This small molecule binds to this protein.
Small molecule (SMILES): CC(=O)N[C@H]1[C@H](O[C@H]2[C@H](O)[C@@H](NC(C)=O)CO[C@@H]2CO)O[C@H](CO)[C@@H](O)[C@@H]1O

Sequence of chain 1.I:
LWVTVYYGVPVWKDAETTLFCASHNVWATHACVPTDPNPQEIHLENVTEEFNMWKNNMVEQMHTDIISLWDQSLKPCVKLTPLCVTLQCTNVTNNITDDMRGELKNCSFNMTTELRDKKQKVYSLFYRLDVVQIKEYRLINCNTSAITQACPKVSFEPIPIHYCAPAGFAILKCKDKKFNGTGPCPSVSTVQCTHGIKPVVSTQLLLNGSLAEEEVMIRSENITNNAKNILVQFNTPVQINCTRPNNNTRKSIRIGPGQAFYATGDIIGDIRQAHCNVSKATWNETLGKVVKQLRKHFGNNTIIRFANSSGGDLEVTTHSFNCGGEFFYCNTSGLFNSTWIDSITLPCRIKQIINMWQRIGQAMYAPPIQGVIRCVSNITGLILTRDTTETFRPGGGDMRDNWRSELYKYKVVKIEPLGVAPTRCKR

Binding-site contacts:
Ligand atom C7 contacts residue ASN300 of chain 1.I at 3.5 Å.
Ligand atom C2 contacts residue ASN300 of chain 1.I at 2.5 Å.
Ligand atom N2 contacts residue ASN300 of chain 1.I at 2.9 Å (h-bond).
Ligand atom C5 contacts residue GLN298 of chain 1.I at 4.0 Å.
Ligand atom C8 contacts residue SER338 of chain 1.I at 3.5 Å.
Ligand atom C8 contacts residue VAL337 of chain 1.I at 4.0 Å (hydrophobic).
Ligand atom O7 contacts residue ASN336 of chain 1.I at 4.1 Å.
Ligand atom O7 contacts residue ASN300 of chain 1.I at 3.6 Å.
Ligand atom C5 contacts residue ARG447 of chain 1.I at 4.1 Å.
Ligand atom C8 contacts residue ASN336 of chain 1.I at 3.4 Å.
Ligand atom C3 contacts residue ASN300 of chain 1.I at 3.9 Å.
Ligand atom C6 contacts residue ARG447 of chain 1.I at 3.8 Å.
Ligand atom C7 contacts residue ASN336 of chain 1.I at 4.3 Å.
Ligand atom C5 contacts residue ASN300 of chain 1.I at 3.8 Å.
Ligand atom O5 contacts residue GLN298 of chain 1.I at 4.3 Å.
Ligand atom C1 contacts residue ARG447 of chain 1.I at 4.2 Å.
Ligand atom O6 contacts residue ARG447 of chain 1.I at 3.2 Å (salt-bridge).
Ligand atom C2 contacts residue GLN298 of chain 1.I at 4.3 Å.
Ligand atom C1 contacts residue ASN300 of chain 1.I at 1.5 Å.
Ligand atom C4 contacts residue ASN300 of chain 1.I at 4.3 Å.
Ligand atom O5 contacts residue ASN300 of chain 1.I at 2.4 Å (h-bond).
Ligand atom N2 contacts residue GLN298 of chain 1.I at 4.3 Å.
Ligand atom C1 contacts residue GLN298 of chain 1.I at 3.8 Å.
Ligand atom C8 contacts residue SER416 of chain 1.I at 4.0 Å.
Ligand atom O5 contacts residue ARG447 of chain 1.I at 3.2 Å (salt-bridge).
Ligand atom C3 contacts residue GLN298 of chain 1.I at 3.9 Å.